Sequence of chain 1.C:
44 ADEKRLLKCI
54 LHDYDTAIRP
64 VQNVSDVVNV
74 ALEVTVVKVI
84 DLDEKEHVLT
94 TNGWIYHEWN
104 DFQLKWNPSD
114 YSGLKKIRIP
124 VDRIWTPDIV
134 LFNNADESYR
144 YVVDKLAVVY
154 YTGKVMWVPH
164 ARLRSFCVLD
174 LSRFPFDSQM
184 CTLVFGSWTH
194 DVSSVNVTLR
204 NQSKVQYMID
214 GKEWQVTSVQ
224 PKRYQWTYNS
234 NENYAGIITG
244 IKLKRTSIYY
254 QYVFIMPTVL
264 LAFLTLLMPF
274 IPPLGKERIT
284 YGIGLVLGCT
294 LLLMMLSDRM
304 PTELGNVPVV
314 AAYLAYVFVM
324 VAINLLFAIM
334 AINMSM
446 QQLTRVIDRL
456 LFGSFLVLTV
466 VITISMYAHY

This small molecule binds to this protein.
Small molecule (SMILES): CC(=O)N[C@@H]1[C@@H](O)[C@H](O)[C@@H](CO)O[C@H]1O

Binding-site contacts:
Ligand atom C1 contacts residue ASN72 of chain 1.C at 4.5 Å.
Ligand atom C1 contacts residue ARG226 of chain 1.C at 3.5 Å.
Ligand atom C6 contacts residue THR201 of chain 1.C at 4.1 Å.
Ligand atom O5 contacts residue THR201 of chain 1.C at 4.0 Å.
Ligand atom O4 contacts residue ARG226 of chain 1.C at 4.4 Å.
Ligand atom C2 contacts residue ARG226 of chain 1.C at 4.1 Å.
Ligand atom C5 contacts residue ARG226 of chain 1.C at 3.4 Å.
Ligand atom C4 contacts residue ASN199 of chain 1.C at 4.2 Å.
Ligand atom C7 contacts residue VAL195 of chain 1.C at 4.2 Å (hydrophobic).
Ligand atom O5 contacts residue ASN199 of chain 1.C at 2.4 Å (h-bond).
Ligand atom C1 contacts residue ASN199 of chain 1.C at 1.4 Å.
Ligand atom O5 contacts residue ARG226 of chain 1.C at 3.8 Å.
Ligand atom C3 contacts residue ASN199 of chain 1.C at 3.8 Å.
Ligand atom C7 contacts residue ASN199 of chain 1.C at 3.6 Å.
Ligand atom C5 contacts residue ASN199 of chain 1.C at 3.7 Å.
Ligand atom N2 contacts residue VAL195 of chain 1.C at 4.3 Å.
Ligand atom C2 contacts residue ASN199 of chain 1.C at 2.5 Å.
Ligand atom N2 contacts residue ASN199 of chain 1.C at 2.9 Å (h-bond).
Ligand atom O7 contacts residue ASN199 of chain 1.C at 4.5 Å.
Ligand atom N2 contacts residue ARG226 of chain 1.C at 4.4 Å.
Ligand atom C8 contacts residue ASN199 of chain 1.C at 3.9 Å.
Ligand atom C3 contacts residue ARG226 of chain 1.C at 3.8 Å.
Ligand atom C4 contacts residue ARG226 of chain 1.C at 4.1 Å.
Ligand atom O7 contacts residue VAL195 of chain 1.C at 3.4 Å.